Sequence of chain 1.B:
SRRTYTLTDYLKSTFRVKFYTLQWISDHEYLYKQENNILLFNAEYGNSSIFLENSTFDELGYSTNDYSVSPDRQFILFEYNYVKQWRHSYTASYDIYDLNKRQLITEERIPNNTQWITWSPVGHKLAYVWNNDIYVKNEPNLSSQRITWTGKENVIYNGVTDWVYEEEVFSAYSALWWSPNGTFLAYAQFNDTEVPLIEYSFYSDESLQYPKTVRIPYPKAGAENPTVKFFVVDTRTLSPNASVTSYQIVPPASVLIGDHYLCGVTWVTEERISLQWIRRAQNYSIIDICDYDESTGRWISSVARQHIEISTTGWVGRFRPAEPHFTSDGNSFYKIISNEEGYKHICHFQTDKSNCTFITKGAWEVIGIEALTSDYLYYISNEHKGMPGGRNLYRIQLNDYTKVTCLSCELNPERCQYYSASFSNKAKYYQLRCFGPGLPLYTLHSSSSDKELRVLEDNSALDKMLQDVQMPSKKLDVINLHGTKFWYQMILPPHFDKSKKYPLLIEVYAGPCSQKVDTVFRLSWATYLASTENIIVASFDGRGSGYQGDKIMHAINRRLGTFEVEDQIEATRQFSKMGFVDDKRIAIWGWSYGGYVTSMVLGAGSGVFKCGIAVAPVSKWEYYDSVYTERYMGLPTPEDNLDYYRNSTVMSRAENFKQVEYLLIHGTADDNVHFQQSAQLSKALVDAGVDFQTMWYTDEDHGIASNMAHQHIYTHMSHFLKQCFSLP

This small molecule binds to this protein.
Small molecule (SMILES): CC(=O)N[C@H]1[C@H](O[C@H]2[C@H](O)[C@@H](NC(C)=O)CO[C@@H]2CO)O[C@H](CO)[C@@H](O[C@@H]2O[C@H](CO)[C@@H](O)[C@H](O)[C@@H]2O)[C@@H]1O

Binding-site contacts:
Ligand atom C2 contacts residue GLU35 of chain 1.B at 3.5 Å.
Ligand atom O7 contacts residue GLU35 of chain 1.B at 3.6 Å (salt-bridge).
Ligand atom N2 contacts residue ASN54 of chain 1.B at 3.0 Å (h-bond).
Ligand atom C1 contacts residue ASN54 of chain 1.B at 1.4 Å.
Ligand atom C2 contacts residue ASN37 of chain 1.B at 4.2 Å.
Ligand atom C1 contacts residue GLU35 of chain 1.B at 3.8 Å.
Ligand atom C4 contacts residue ASN54 of chain 1.B at 4.2 Å.
Ligand atom O5 contacts residue ASN37 of chain 1.B at 2.9 Å (h-bond).
Ligand atom O5 contacts residue GLU35 of chain 1.B at 3.8 Å.
Ligand atom C7 contacts residue ASN54 of chain 1.B at 3.4 Å.
Ligand atom O5 contacts residue ASN54 of chain 1.B at 2.4 Å (h-bond).
Ligand atom C3 contacts residue GLU35 of chain 1.B at 4.3 Å.
Ligand atom C2 contacts residue ASN54 of chain 1.B at 2.4 Å.
Ligand atom C8 contacts residue ASN36 of chain 1.B at 4.1 Å.
Ligand atom O7 contacts residue ASN36 of chain 1.B at 2.6 Å (h-bond).
Ligand atom C1 contacts residue ASN37 of chain 1.B at 3.5 Å.
Ligand atom O4 contacts residue GLU35 of chain 1.B at 4.0 Å.
Ligand atom C7 contacts residue ASN36 of chain 1.B at 3.6 Å.
Ligand atom C3 contacts residue ASN54 of chain 1.B at 3.8 Å.
Ligand atom C5 contacts residue ASN54 of chain 1.B at 3.7 Å.
Ligand atom C8 contacts residue ASN54 of chain 1.B at 3.5 Å.
Ligand atom C7 contacts residue GLU35 of chain 1.B at 3.9 Å.
Ligand atom C8 contacts residue ASP58 of chain 1.B at 4.0 Å.
Ligand atom C5 contacts residue ASN37 of chain 1.B at 4.1 Å.
Ligand atom N2 contacts residue GLU35 of chain 1.B at 4.2 Å.
Ligand atom C4 contacts residue GLU35 of chain 1.B at 3.8 Å.
Ligand atom C6 contacts residue ASN37 of chain 1.B at 4.2 Å.
Ligand atom O7 contacts residue ASN54 of chain 1.B at 4.0 Å.
Ligand atom O3 contacts residue GLU35 of chain 1.B at 4.4 Å.
Ligand atom C6 contacts residue GLU35 of chain 1.B at 3.4 Å.
Ligand atom C5 contacts residue GLU35 of chain 1.B at 3.2 Å.